Sequence of chain 2.A:
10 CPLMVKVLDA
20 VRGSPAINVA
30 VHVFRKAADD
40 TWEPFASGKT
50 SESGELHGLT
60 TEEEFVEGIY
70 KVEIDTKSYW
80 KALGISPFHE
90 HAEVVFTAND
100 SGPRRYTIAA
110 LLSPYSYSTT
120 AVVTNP

The protein below binds the small molecule below.
Small molecule (SMILES): O=C(O)[C@H]1O[C@@H](Oc2ccc3c(=O)c(-c4ccc(O)cc4)coc3c2)[C@H](O)[C@@H](O)[C@@H]1O

Sequence of chain 1.A:
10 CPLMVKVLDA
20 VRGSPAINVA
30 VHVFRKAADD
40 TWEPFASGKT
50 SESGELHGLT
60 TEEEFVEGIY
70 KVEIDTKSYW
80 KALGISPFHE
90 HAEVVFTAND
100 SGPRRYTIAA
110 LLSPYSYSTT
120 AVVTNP

Binding-site contacts:
Ligand atom C6 contacts residue GLU54 of chain 2.A at 2.8 Å.
Ligand atom C3 contacts residue GLU54 of chain 1.A at 3.0 Å.
Ligand atom C3 contacts residue D751 of chain 2.C at 1.6 Å.
Ligand atom C24 contacts residue D751 of chain 2.C at 0.2 Å.
Ligand atom O3 contacts residue GLU54 of chain 1.A at 2.2 Å (salt-bridge).
Ligand atom C12 contacts residue D751 of chain 2.C at 2.2 Å.
Ligand atom O10 contacts residue D751 of chain 2.C at 1.9 Å (h-bond).
Ligand atom O3 contacts residue D751 of chain 2.C at 2.1 Å.
Ligand atom C2 contacts residue GLU54 of chain 1.A at 3.1 Å.
Ligand atom C15 contacts residue D751 of chain 2.C at 1.0 Å.
Ligand atom O6A contacts residue D751 of chain 2.C at 2.8 Å (h-bond).
Ligand atom C6 contacts residue D751 of chain 2.C at 2.8 Å.
Ligand atom C5 contacts residue D751 of chain 2.C at 1.6 Å.
Ligand atom O2 contacts residue D751 of chain 2.C at 0.9 Å.
Ligand atom O5 contacts residue GLU54 of chain 2.A at 3.0 Å (salt-bridge).
Ligand atom O4 contacts residue D751 of chain 2.C at 2.2 Å (h-bond).
Ligand atom C2 contacts residue D751 of chain 2.C at 1.4 Å.
Ligand atom C18 contacts residue D751 of chain 2.C at 0.7 Å.
Ligand atom C23 contacts residue D751 of chain 2.C at 0.3 Å.
Ligand atom C5 contacts residue GLU54 of chain 2.A at 2.8 Å.
Ligand atom O28 contacts residue SER117 of chain 2.A at 2.8 Å (h-bond).
Ligand atom C13 contacts residue D751 of chain 2.C at 2.5 Å.
Ligand atom C21 contacts residue D751 of chain 2.C at 0.6 Å.
Ligand atom C1 contacts residue D751 of chain 2.C at 0.9 Å.
Ligand atom O20 contacts residue D751 of chain 2.C at 1.0 Å.
Ligand atom C16 contacts residue D751 of chain 2.C at 1.3 Å.
Ligand atom C4 contacts residue D751 of chain 2.C at 2.1 Å.
Ligand atom C11 contacts residue D751 of chain 2.C at 2.1 Å.
Ligand atom C14 contacts residue D751 of chain 2.C at 1.6 Å.
Ligand atom O28 contacts residue SER117 of chain 1.A at 2.7 Å (h-bond).
Ligand atom C17 contacts residue D751 of chain 2.C at 0.7 Å.
Ligand atom C22 contacts residue D751 of chain 2.C at 0.5 Å.
Ligand atom C19 contacts residue D751 of chain 2.C at 0.7 Å.
Ligand atom O27 contacts residue D751 of chain 2.C at 0.7 Å.
Ligand atom O2 contacts residue GLU54 of chain 1.A at 2.9 Å (salt-bridge).
Ligand atom O28 contacts residue D751 of chain 2.C at 0.1 Å (h-bond).
Ligand atom C26 contacts residue D751 of chain 2.C at 0.5 Å.
Ligand atom O5 contacts residue D751 of chain 2.C at 1.0 Å (h-bond).
Ligand atom C25 contacts residue D751 of chain 2.C at 0.3 Å.
Ligand atom O10 contacts residue LYS15 of chain 1.A at 2.6 Å (salt-bridge).